Binding-site contacts:
Ligand atom N4 contacts residue ARG49 of chain 1.A at 4.1 Å.
Ligand atom C1 contacts residue TYR17 of chain 1.A at 4.0 Å (hydrophobic).
Ligand atom CL contacts residue LEU57 of chain 1.A at 3.9 Å.
Ligand atom C contacts residue LEU57 of chain 1.A at 4.1 Å (hydrophobic).
Ligand atom N2 contacts residue ARG49 of chain 1.A at 3.8 Å.
Ligand atom C4 contacts residue ILE37 of chain 1.A at 3.7 Å (hydrophobic).
Ligand atom C5 contacts residue ILE37 of chain 1.A at 3.9 Å (hydrophobic).
Ligand atom C contacts residue TYR17 of chain 1.A at 3.8 Å (hydrophobic).
Ligand atom N5 contacts residue ARG49 of chain 1.A at 3.5 Å.
Ligand atom C4 contacts residue THR50 of chain 1.A at 4.0 Å.
Ligand atom N contacts residue TYR17 of chain 1.A at 4.1 Å.
Ligand atom N1 contacts residue THR50 of chain 1.A at 3.2 Å (h-bond).
Ligand atom N5 contacts residue ASN46 of chain 1.A at 3.2 Å (h-bond).
Ligand atom C5 contacts residue THR50 of chain 1.A at 4.0 Å.
Ligand atom N3 contacts residue ARG49 of chain 1.A at 3.7 Å.
Ligand atom C10 contacts residue TYR17 of chain 1.A at 3.9 Å (hydrophobic).
Ligand atom C3 contacts residue GLU53 of chain 1.A at 3.9 Å.
Ligand atom C9 contacts residue LYS35 of chain 1.A at 3.9 Å.
Ligand atom C5 contacts residue GLU53 of chain 1.A at 3.5 Å.
Ligand atom CL contacts residue ILE68 of chain 1.A at 3.6 Å.
Ligand atom C2 contacts residue TYR17 of chain 1.A at 3.5 Å (hydrophobic).
Ligand atom C1 contacts residue GLU53 of chain 1.A at 3.8 Å.
Ligand atom CL contacts residue GLU53 of chain 1.A at 3.9 Å.
Ligand atom N1 contacts residue ARG49 of chain 1.A at 3.5 Å.
Ligand atom N5 contacts residue THR50 of chain 1.A at 3.2 Å (h-bond).
Ligand atom C11 contacts residue TYR17 of chain 1.A at 4.1 Å (hydrophobic).
Ligand atom O contacts residue TYR17 of chain 1.A at 3.6 Å.
Ligand atom CL contacts residue LEU54 of chain 1.A at 3.6 Å.
Ligand atom C3 contacts residue ILE37 of chain 1.A at 4.0 Å (hydrophobic).
Ligand atom C4 contacts residue GLU53 of chain 1.A at 3.8 Å.
Ligand atom C7 contacts residue ARG49 of chain 1.A at 3.9 Å.
Ligand atom O contacts residue LYS35 of chain 1.A at 3.3 Å.
Ligand atom C10 contacts residue LYS35 of chain 1.A at 4.1 Å.
Ligand atom C contacts residue LEU88 of chain 1.A at 3.5 Å (hydrophobic).
Ligand atom C9 contacts residue ARG49 of chain 1.A at 3.9 Å.
Ligand atom C6 contacts residue GLU53 of chain 1.A at 3.4 Å.
Ligand atom C8 contacts residue ARG49 of chain 1.A at 3.4 Å.
Ligand atom C8 contacts residue THR50 of chain 1.A at 3.6 Å.
Ligand atom CL contacts residue VAL86 of chain 1.A at 3.7 Å.
Ligand atom N1 contacts residue ILE37 of chain 1.A at 4.1 Å.

A small-molecule ligand and the protein it binds are described below.
Small molecule (SMILES): Cc1cc(Nc2nc(N)nn2C(=O)NC(C)C)ccc1Cl

Sequence of chain 1.A:
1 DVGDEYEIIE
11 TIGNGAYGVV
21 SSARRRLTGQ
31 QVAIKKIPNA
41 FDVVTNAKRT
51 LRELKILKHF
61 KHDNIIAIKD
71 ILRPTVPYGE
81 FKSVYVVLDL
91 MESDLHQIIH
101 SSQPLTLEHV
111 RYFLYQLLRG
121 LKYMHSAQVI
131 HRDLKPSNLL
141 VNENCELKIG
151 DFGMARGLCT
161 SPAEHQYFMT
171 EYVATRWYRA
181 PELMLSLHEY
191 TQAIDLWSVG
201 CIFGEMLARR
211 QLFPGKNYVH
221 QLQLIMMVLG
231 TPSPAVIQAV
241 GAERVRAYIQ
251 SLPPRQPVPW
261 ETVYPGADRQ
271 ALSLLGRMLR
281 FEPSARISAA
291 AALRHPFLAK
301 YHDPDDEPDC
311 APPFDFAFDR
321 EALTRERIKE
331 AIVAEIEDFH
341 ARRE